Binding-site contacts:
Ligand atom C3 contacts residue PK61 of chain 1.T at 3.8 Å.
Ligand atom O2 contacts residue ASP104 of chain 1.D at 3.2 Å (salt-bridge).
Ligand atom C3 contacts residue ASP99 of chain 1.D at 3.3 Å.
Ligand atom C3 contacts residue CA1 of chain 1.R at 3.4 Å.
Ligand atom O2 contacts residue ASP96 of chain 1.D at 2.4 Å (salt-bridge).
Ligand atom O3 contacts residue CA1 of chain 1.Q at 2.4 Å.
Ligand atom C2 contacts residue CA1 of chain 1.R at 3.3 Å.
Ligand atom O3 contacts residue ASP99 of chain 1.D at 2.7 Å (salt-bridge).
Ligand atom C2 contacts residue CA1 of chain 1.Q at 3.9 Å.
Ligand atom C3 contacts residue CA1 of chain 1.Q at 3.4 Å.
Ligand atom C3 contacts residue ASP104 of chain 1.D at 3.6 Å.
Ligand atom O2 contacts residue ASP99 of chain 1.D at 3.7 Å.
Ligand atom O4 contacts residue GLY114 of chain 1.C at 2.5 Å (h-bond).
Ligand atom O5 contacts residue SER22 of chain 1.D at 3.6 Å (h-bond).
Ligand atom O2 contacts residue GLU95 of chain 1.D at 3.4 Å (salt-bridge).
Ligand atom O4 contacts residue CA1 of chain 1.Q at 2.4 Å.
Ligand atom C1 contacts residue SER22 of chain 1.D at 3.6 Å.
Ligand atom O3 contacts residue ASP101 of chain 1.D at 3.0 Å (salt-bridge).
Ligand atom O2 contacts residue PK61 of chain 1.T at 2.9 Å.
Ligand atom C4 contacts residue CA1 of chain 1.Q at 3.4 Å.
Ligand atom C5 contacts residue PK61 of chain 1.T at 3.7 Å.
Ligand atom O3 contacts residue ASP104 of chain 1.D at 2.9 Å (salt-bridge).
Ligand atom O4 contacts residue ASP104 of chain 1.D at 3.7 Å.
Ligand atom O4 contacts residue ASN21 of chain 1.D at 3.0 Å (h-bond).
Ligand atom C5 contacts residue ALA23 of chain 1.D at 3.8 Å (hydrophobic).
Ligand atom O3 contacts residue CA1 of chain 1.R at 2.5 Å.
Ligand atom O2 contacts residue SER97 of chain 1.D at 3.4 Å.
Ligand atom C2 contacts residue SER22 of chain 1.D at 3.6 Å.
Ligand atom C1 contacts residue PK61 of chain 1.T at 1.5 Å.
Ligand atom C2 contacts residue ASP96 of chain 1.D at 3.3 Å.
Ligand atom O5 contacts residue PK61 of chain 1.T at 2.4 Å.
Ligand atom C2 contacts residue ASP104 of chain 1.D at 3.2 Å.
Ligand atom O2 contacts residue CA1 of chain 1.R at 2.5 Å.
Ligand atom C1 contacts residue ASP96 of chain 1.D at 3.8 Å.
Ligand atom C6 contacts residue GLY114 of chain 1.C at 3.7 Å.
Ligand atom C2 contacts residue PK61 of chain 1.T at 2.6 Å.
Ligand atom O4 contacts residue SER22 of chain 1.D at 3.4 Å.
Ligand atom C6 contacts residue ALA23 of chain 1.D at 3.5 Å (hydrophobic).
Ligand atom C4 contacts residue GLY114 of chain 1.C at 3.5 Å.
Ligand atom O5 contacts residue ALA23 of chain 1.D at 2.9 Å (h-bond).

Sequence of chain 1.C:
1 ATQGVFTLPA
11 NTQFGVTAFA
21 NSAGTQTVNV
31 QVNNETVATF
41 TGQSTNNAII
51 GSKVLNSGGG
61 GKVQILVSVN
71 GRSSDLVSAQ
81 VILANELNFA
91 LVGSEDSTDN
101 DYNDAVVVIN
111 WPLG

Sequence of chain 1.D:
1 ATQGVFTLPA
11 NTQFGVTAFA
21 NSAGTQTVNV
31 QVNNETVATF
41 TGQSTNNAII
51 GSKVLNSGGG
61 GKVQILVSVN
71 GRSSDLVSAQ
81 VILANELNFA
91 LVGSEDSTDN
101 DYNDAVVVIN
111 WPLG

A protein and the small-molecule ligand that binds it are described below.
Small molecule (SMILES): C[C@@H]1O[C@H](O)[C@@H](O)[C@H](O)[C@@H]1O